Binding-site contacts:
Ligand atom N contacts residue THR98 of chain 1.A at 3.4 Å (h-bond).
Ligand atom CB contacts residue HIS78 of chain 1.A at 4.1 Å.
Ligand atom N contacts residue ASP107 of chain 1.A at 3.3 Å (salt-bridge).
Ligand atom O2 contacts residue CO1 of chain 1.B at 2.6 Å.
Ligand atom P contacts residue GLU203 of chain 1.A at 3.7 Å.
Ligand atom O2 contacts residue HIS170 of chain 1.A at 3.0 Å (h-bond).
Ligand atom O2 contacts residue PHE176 of chain 1.A at 3.8 Å.
Ligand atom O2 contacts residue GLU203 of chain 1.A at 4.0 Å.
Ligand atom O1 contacts residue ASP107 of chain 1.A at 3.3 Å (salt-bridge).
Ligand atom O1 contacts residue ASP96 of chain 1.A at 3.2 Å (salt-bridge).
Ligand atom P contacts residue CO1 of chain 1.C at 3.3 Å.
Ligand atom P contacts residue CO1 of chain 1.B at 2.9 Å.
Ligand atom CD contacts residue TRP220 of chain 1.A at 4.0 Å (hydrophobic).
Ligand atom CA contacts residue ASP96 of chain 1.A at 3.5 Å.
Ligand atom CG contacts residue PHE176 of chain 1.A at 4.0 Å (hydrophobic).
Ligand atom P contacts residue HIS177 of chain 1.A at 3.7 Å.
Ligand atom O3 contacts residue HIS78 of chain 1.A at 3.1 Å (h-bond).
Ligand atom CA contacts residue PHE176 of chain 1.A at 4.0 Å (hydrophobic).
Ligand atom O1 contacts residue GLU203 of chain 1.A at 2.6 Å (salt-bridge).
Ligand atom O2 contacts residue HIS177 of chain 1.A at 2.3 Å (h-bond).
Ligand atom N contacts residue PHE176 of chain 1.A at 3.6 Å.
Ligand atom N contacts residue CO1 of chain 1.B at 4.0 Å.
Ligand atom CB contacts residue HIS177 of chain 1.A at 3.8 Å.
Ligand atom CA contacts residue HIS78 of chain 1.A at 4.0 Å.
Ligand atom CA contacts residue CO1 of chain 1.C at 3.2 Å.
Ligand atom O1 contacts residue CO1 of chain 1.C at 2.3 Å.
Ligand atom CE contacts residue TRP220 of chain 1.A at 3.8 Å (hydrophobic).
Ligand atom P contacts residue ASP96 of chain 1.A at 4.0 Å.
Ligand atom O2 contacts residue ASP107 of chain 1.A at 3.3 Å (salt-bridge).
Ligand atom P contacts residue ASP107 of chain 1.A at 3.8 Å.
Ligand atom O1 contacts residue GLU234 of chain 1.A at 3.1 Å (salt-bridge).
Ligand atom N contacts residue CO1 of chain 1.C at 2.4 Å.
Ligand atom N contacts residue ASP96 of chain 1.A at 3.2 Å (salt-bridge).
Ligand atom O3 contacts residue GLU203 of chain 1.A at 3.6 Å (salt-bridge).
Ligand atom CE contacts residue TYR61 of chain 1.A at 3.8 Å (hydrophobic).
Ligand atom CG contacts residue CYS69 of chain 1.A at 4.1 Å (hydrophobic).
Ligand atom O3 contacts residue CO1 of chain 1.B at 4.0 Å.
Ligand atom CB contacts residue PHE176 of chain 1.A at 3.4 Å (hydrophobic).
Ligand atom O1 contacts residue HIS170 of chain 1.A at 4.0 Å.
Ligand atom O1 contacts residue CO1 of chain 1.B at 2.2 Å.

The small molecule below binds the protein below.
Small molecule (SMILES): CCCC[C@H](N)P(=O)(O)O

Sequence of chain 1.A:
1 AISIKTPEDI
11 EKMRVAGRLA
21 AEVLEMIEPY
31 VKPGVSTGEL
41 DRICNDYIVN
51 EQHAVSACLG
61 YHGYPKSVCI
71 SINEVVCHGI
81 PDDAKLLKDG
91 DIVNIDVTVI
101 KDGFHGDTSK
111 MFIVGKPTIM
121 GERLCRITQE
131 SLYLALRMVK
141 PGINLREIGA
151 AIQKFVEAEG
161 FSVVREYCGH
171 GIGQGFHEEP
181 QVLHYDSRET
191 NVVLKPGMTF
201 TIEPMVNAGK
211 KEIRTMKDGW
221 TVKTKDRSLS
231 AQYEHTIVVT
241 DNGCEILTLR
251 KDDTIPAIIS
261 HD